Sequence of chain 1.A:
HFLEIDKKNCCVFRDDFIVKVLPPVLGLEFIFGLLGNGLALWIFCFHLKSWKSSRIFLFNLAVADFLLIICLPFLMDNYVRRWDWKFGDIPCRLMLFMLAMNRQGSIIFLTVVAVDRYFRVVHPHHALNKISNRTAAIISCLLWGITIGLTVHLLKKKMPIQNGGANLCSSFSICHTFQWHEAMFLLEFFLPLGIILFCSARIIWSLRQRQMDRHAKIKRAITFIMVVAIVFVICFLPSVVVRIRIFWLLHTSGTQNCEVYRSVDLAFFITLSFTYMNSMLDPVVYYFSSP

A small-molecule ligand and the protein it binds are described below.
Small molecule (SMILES): CCCCCn1c(=O)[nH]c(=O)c2[nH]c(Cl)nc21

Binding-site contacts:
Ligand atom CL17 contacts residue LEU393 of chain 1.A at 4.0 Å.
Ligand atom C01 contacts residue MET216 of chain 1.A at 3.8 Å (hydrophobic).
Ligand atom N14 contacts residue LEU393 of chain 1.A at 4.0 Å.
Ligand atom C12 contacts residue ARG224 of chain 1.A at 3.9 Å.
Ligand atom N16 contacts residue LEU393 of chain 1.A at 3.8 Å.
Ligand atom O08 contacts residue SER291 of chain 1.A at 3.2 Å.
Ligand atom C12 contacts residue TYR397 of chain 1.A at 4.0 Å (hydrophobic).
Ligand atom O08 contacts residue LEU217 of chain 1.A at 3.8 Å.
Ligand atom C03 contacts residue CYS290 of chain 1.A at 3.2 Å (hydrophobic).
Ligand atom C01 contacts residue LEU196 of chain 1.A at 3.9 Å (hydrophobic).
Ligand atom C04 contacts residue TRP204 of chain 1.A at 3.8 Å (hydrophobic).
Ligand atom O08 contacts residue PHE293 of chain 1.A at 3.6 Å (h-bond).
Ligand atom C05 contacts residue TRP204 of chain 1.A at 4.1 Å (hydrophobic).
Ligand atom C05 contacts residue SER291 of chain 1.A at 3.6 Å.
Ligand atom C04 contacts residue CYS290 of chain 1.A at 3.5 Å (hydrophobic).
Ligand atom N14 contacts residue TYR200 of chain 1.A at 2.9 Å (h-bond).
Ligand atom C03 contacts residue LEU217 of chain 1.A at 3.6 Å (hydrophobic).
Ligand atom C15 contacts residue TYR200 of chain 1.A at 3.4 Å (hydrophobic).
Ligand atom C07 contacts residue SER292 of chain 1.A at 3.2 Å.
Ligand atom CL17 contacts residue TYR200 of chain 1.A at 3.3 Å.
Ligand atom O11 contacts residue ARG224 of chain 1.A at 2.3 Å (salt-bridge).
Ligand atom C15 contacts residue TYR397 of chain 1.A at 3.1 Å (hydrophobic).
Ligand atom C10 contacts residue ARG224 of chain 1.A at 3.5 Å.
Ligand atom N14 contacts residue LEU196 of chain 1.A at 3.9 Å.
Ligand atom CL17 contacts residue TYR397 of chain 1.A at 2.9 Å.
Ligand atom O08 contacts residue SER292 of chain 1.A at 2.3 Å (h-bond).
Ligand atom N16 contacts residue LEU196 of chain 1.A at 4.0 Å.
Ligand atom CL17 contacts residue LEU196 of chain 1.A at 3.5 Å.
Ligand atom C13 contacts residue TYR200 of chain 1.A at 4.0 Å (hydrophobic).
Ligand atom O11 contacts residue LEU220 of chain 1.A at 3.7 Å.
Ligand atom C01 contacts residue LEU217 of chain 1.A at 4.0 Å (hydrophobic).
Ligand atom C02 contacts residue ASN199 of chain 1.A at 3.3 Å.
Ligand atom N16 contacts residue TYR397 of chain 1.A at 2.8 Å (h-bond).
Ligand atom C02 contacts residue CYS290 of chain 1.A at 3.5 Å (hydrophobic).
Ligand atom N16 contacts residue ARG224 of chain 1.A at 3.4 Å (salt-bridge).
Ligand atom N09 contacts residue SER292 of chain 1.A at 3.1 Å (h-bond).
Ligand atom C15 contacts residue LEU393 of chain 1.A at 3.7 Å (hydrophobic).
Ligand atom C01 contacts residue TRP206 of chain 1.A at 4.0 Å (hydrophobic).
Ligand atom C04 contacts residue TYR200 of chain 1.A at 4.0 Å (hydrophobic).
Ligand atom C15 contacts residue LEU196 of chain 1.A at 3.5 Å (hydrophobic).